Sequence of chain 1.A:
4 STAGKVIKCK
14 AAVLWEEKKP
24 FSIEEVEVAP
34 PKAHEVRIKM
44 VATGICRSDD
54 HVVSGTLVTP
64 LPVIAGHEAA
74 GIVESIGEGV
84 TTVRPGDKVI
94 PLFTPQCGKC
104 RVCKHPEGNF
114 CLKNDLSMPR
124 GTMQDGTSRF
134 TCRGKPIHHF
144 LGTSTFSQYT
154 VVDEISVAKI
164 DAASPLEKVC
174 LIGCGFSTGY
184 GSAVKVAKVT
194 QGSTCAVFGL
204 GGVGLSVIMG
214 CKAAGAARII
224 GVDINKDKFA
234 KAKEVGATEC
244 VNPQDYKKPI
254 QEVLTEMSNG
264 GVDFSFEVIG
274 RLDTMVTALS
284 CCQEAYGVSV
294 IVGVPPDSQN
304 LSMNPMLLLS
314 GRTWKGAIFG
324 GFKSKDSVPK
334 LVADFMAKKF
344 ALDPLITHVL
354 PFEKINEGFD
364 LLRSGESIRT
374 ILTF

Sequence of chain 2.B:
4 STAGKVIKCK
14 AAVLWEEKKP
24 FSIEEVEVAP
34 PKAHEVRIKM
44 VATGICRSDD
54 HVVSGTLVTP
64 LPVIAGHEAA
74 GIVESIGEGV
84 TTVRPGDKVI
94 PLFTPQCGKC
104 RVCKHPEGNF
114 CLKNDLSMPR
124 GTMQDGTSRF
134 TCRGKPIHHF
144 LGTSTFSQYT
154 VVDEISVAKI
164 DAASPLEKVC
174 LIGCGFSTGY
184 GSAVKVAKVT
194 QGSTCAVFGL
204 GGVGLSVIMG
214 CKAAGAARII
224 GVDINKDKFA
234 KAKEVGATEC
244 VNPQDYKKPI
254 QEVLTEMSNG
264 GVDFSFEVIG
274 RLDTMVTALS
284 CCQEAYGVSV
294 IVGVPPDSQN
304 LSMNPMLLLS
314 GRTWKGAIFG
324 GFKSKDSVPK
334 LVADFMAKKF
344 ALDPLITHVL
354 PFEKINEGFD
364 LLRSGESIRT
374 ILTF

The protein below binds the small molecule below.
Small molecule (SMILES): O=CNC1CCCCC1

Binding-site contacts:
Ligand atom C4 contacts residue LEU312 of chain 1.A at 4.2 Å (hydrophobic).
Ligand atom C2 contacts residue NAI1 of chain 2.I at 3.6 Å.
Ligand atom C6 contacts residue LEU119 of chain 2.B at 4.2 Å (hydrophobic).
Ligand atom C2 contacts residue PHE96 of chain 2.B at 3.9 Å (hydrophobic).
Ligand atom N8 contacts residue PHE96 of chain 2.B at 3.2 Å.
Ligand atom C7 contacts residue SER51 of chain 2.B at 3.8 Å.
Ligand atom O9 contacts residue CYS49 of chain 2.B at 3.7 Å.
Ligand atom C5 contacts residue LEU60 of chain 2.B at 3.8 Å (hydrophobic).
Ligand atom C4 contacts residue VAL297 of chain 2.B at 3.6 Å (hydrophobic).
Ligand atom C4 contacts residue ILE321 of chain 2.B at 4.4 Å (hydrophobic).
Ligand atom O9 contacts residue SER51 of chain 2.B at 2.8 Å (h-bond).
Ligand atom C3 contacts residue LEU119 of chain 2.B at 4.3 Å (hydrophobic).
Ligand atom C3 contacts residue LEU312 of chain 1.A at 3.8 Å (hydrophobic).
Ligand atom C5 contacts residue LEU119 of chain 2.B at 3.9 Å (hydrophobic).
Ligand atom O9 contacts residue CO1 of chain 2.G at 2.2 Å.
Ligand atom C6 contacts residue SER51 of chain 2.B at 4.0 Å.
Ligand atom C6 contacts residue LEU60 of chain 2.B at 4.0 Å (hydrophobic).
Ligand atom C1 contacts residue NAI1 of chain 2.I at 4.2 Å.
Ligand atom C4 contacts residue LEU119 of chain 2.B at 3.6 Å (hydrophobic).
Ligand atom C7 contacts residue CO1 of chain 2.G at 2.9 Å.
Ligand atom C7 contacts residue PHE96 of chain 2.B at 3.6 Å (hydrophobic).
Ligand atom C3 contacts residue ILE321 of chain 2.B at 3.5 Å (hydrophobic).
Ligand atom N8 contacts residue LEU144 of chain 2.B at 4.0 Å.
Ligand atom C3 contacts residue NAI1 of chain 2.I at 3.9 Å.
Ligand atom O9 contacts residue NAI1 of chain 2.I at 3.1 Å.
Ligand atom C2 contacts residue ILE321 of chain 2.B at 4.0 Å (hydrophobic).
Ligand atom C5 contacts residue VAL297 of chain 2.B at 3.7 Å (hydrophobic).
Ligand atom O9 contacts residue CYS177 of chain 2.B at 3.4 Å (h-bond).
Ligand atom N8 contacts residue NAI1 of chain 2.I at 4.2 Å.
Ligand atom C3 contacts residue VAL297 of chain 2.B at 3.5 Å (hydrophobic).
Ligand atom N8 contacts residue CO1 of chain 2.G at 4.3 Å.
Ligand atom N8 contacts residue SER51 of chain 2.B at 4.1 Å.
Ligand atom C1 contacts residue PHE96 of chain 2.B at 4.2 Å (hydrophobic).
Ligand atom C1 contacts residue SER51 of chain 2.B at 3.7 Å.
Ligand atom C6 contacts residue LEU144 of chain 2.B at 4.2 Å (hydrophobic).
Ligand atom N8 contacts residue HIS70 of chain 2.B at 4.3 Å.
Ligand atom C7 contacts residue CYS177 of chain 2.B at 3.6 Å (hydrophobic).
Ligand atom O9 contacts residue HIS70 of chain 2.B at 3.1 Å (h-bond).
Ligand atom C7 contacts residue NAI1 of chain 2.I at 3.7 Å.
Ligand atom C7 contacts residue HIS70 of chain 2.B at 3.2 Å.